Binding-site contacts:
Ligand atom C3 contacts residue ASN324 of chain 1.A at 3.8 Å.
Ligand atom C1 contacts residue ASN324 of chain 1.A at 1.4 Å.
Ligand atom O7 contacts residue ASN324 of chain 1.A at 3.3 Å (h-bond).
Ligand atom C8 contacts residue ASN324 of chain 1.A at 3.7 Å.
Ligand atom C2 contacts residue ASN324 of chain 1.A at 2.5 Å.
Ligand atom O5 contacts residue ASN324 of chain 1.A at 2.4 Å (h-bond).
Ligand atom C7 contacts residue ASN324 of chain 1.A at 3.3 Å.
Ligand atom C4 contacts residue ASN324 of chain 1.A at 4.2 Å.
Ligand atom C5 contacts residue ASN324 of chain 1.A at 3.7 Å.
Ligand atom N2 contacts residue ASN324 of chain 1.A at 2.9 Å (h-bond).

A small-molecule ligand and the protein it binds are described below.
Small molecule (SMILES): CC(=O)N[C@@H]1[C@@H](O)[C@H](O)[C@@H](CO)O[C@H]1O

Sequence of chain 1.A:
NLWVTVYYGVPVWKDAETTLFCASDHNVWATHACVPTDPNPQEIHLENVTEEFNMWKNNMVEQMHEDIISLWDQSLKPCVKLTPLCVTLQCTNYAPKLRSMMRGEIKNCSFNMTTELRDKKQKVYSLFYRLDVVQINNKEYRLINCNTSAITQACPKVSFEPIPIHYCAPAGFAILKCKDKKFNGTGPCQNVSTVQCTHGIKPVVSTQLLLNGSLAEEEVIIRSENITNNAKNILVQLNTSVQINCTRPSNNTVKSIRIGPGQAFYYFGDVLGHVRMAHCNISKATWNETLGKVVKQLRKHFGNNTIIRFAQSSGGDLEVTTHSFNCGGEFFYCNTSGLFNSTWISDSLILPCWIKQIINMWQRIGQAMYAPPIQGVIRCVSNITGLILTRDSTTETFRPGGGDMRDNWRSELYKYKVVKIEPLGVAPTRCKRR